Sequence of chain 1.K:
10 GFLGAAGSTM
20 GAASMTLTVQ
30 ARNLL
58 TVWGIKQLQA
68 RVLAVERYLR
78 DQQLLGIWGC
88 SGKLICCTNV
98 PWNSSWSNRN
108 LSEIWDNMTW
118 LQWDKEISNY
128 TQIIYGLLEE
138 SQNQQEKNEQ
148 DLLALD

Sequence of chain 1.E:
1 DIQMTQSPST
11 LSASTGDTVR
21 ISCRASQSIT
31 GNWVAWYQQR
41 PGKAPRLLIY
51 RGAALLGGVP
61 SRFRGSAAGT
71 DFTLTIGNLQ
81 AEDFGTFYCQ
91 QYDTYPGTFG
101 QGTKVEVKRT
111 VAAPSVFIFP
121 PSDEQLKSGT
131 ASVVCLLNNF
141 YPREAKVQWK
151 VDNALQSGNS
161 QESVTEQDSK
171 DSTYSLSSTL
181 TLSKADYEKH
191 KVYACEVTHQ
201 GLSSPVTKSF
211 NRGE

Sequence of chain 1.D:
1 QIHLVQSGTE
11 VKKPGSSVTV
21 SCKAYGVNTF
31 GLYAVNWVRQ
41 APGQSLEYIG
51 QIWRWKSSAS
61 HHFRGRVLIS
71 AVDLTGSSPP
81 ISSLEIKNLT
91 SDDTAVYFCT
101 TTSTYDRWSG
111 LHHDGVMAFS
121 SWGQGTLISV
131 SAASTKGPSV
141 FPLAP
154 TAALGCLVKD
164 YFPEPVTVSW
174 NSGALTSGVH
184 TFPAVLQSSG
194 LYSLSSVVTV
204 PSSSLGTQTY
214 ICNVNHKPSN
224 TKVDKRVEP

This small molecule binds to this protein.
Small molecule (SMILES): CC(=O)N[C@H]1[C@H](O[C@H]2[C@H](O)[C@@H](NC(C)=O)CO[C@@H]2CO)O[C@H](CO)[C@@H](O[C@@H]2O[C@H](CO)[C@@H](O)[C@H](O[C@H]3O[C@H](CO)[C@@H](O)[C@H](O)[C@@H]3O)[C@@H]2O)[C@@H]1O

Binding-site contacts:
Ligand atom C8 contacts residue TRP108 of chain 1.D at 2.8 Å (hydrophobic).
Ligand atom C3 contacts residue ARG51 of chain 1.E at 4.0 Å.
Ligand atom O7 contacts residue ALA54 of chain 1.E at 4.2 Å.
Ligand atom C6 contacts residue SER125 of chain 1.K at 4.3 Å.
Ligand atom O5 contacts residue ALA54 of chain 1.E at 3.6 Å.
Ligand atom O3 contacts residue ALA54 of chain 1.E at 4.0 Å.
Ligand atom C5 contacts residue LEU55 of chain 1.E at 4.1 Å (hydrophobic).
Ligand atom C7 contacts residue ALA53 of chain 1.E at 3.8 Å (hydrophobic).
Ligand atom O3 contacts residue ALA53 of chain 1.E at 3.9 Å.
Ligand atom N2 contacts residue ARG51 of chain 1.E at 3.7 Å.
Ligand atom C7 contacts residue TRP108 of chain 1.D at 4.0 Å (hydrophobic).
Ligand atom O6 contacts residue ALA54 of chain 1.E at 3.9 Å.
Ligand atom O7 contacts residue SER109 of chain 1.D at 3.2 Å (h-bond).
Ligand atom N2 contacts residue ASN126 of chain 1.K at 3.0 Å (h-bond).
Ligand atom O5 contacts residue ASN126 of chain 1.K at 2.1 Å (h-bond).
Ligand atom C6 contacts residue ALA54 of chain 1.E at 4.0 Å (hydrophobic).
Ligand atom C8 contacts residue ALA53 of chain 1.E at 3.5 Å (hydrophobic).
Ligand atom O6 contacts residue ALA53 of chain 1.E at 2.9 Å (h-bond).
Ligand atom C7 contacts residue ASN126 of chain 1.K at 3.9 Å.
Ligand atom C1 contacts residue ALA54 of chain 1.E at 4.0 Å (hydrophobic).
Ligand atom C1 contacts residue ASN126 of chain 1.K at 1.4 Å.
Ligand atom O7 contacts residue GLY110 of chain 1.D at 4.2 Å.
Ligand atom C1 contacts residue ARG51 of chain 1.E at 4.2 Å.
Ligand atom C5 contacts residue ASN126 of chain 1.K at 3.5 Å.
Ligand atom O7 contacts residue ALA53 of chain 1.E at 4.2 Å.
Ligand atom O6 contacts residue SER125 of chain 1.K at 3.0 Å (h-bond).
Ligand atom O7 contacts residue ASN126 of chain 1.K at 4.2 Å.
Ligand atom C4 contacts residue ASN126 of chain 1.K at 4.1 Å.
Ligand atom C6 contacts residue LEU55 of chain 1.E at 4.1 Å (hydrophobic).
Ligand atom N2 contacts residue ALA53 of chain 1.E at 4.2 Å.
Ligand atom C2 contacts residue ALA54 of chain 1.E at 4.1 Å (hydrophobic).
Ligand atom O7 contacts residue TYR50 of chain 1.E at 3.7 Å.
Ligand atom C2 contacts residue ARG51 of chain 1.E at 4.2 Å.
Ligand atom C3 contacts residue ASN126 of chain 1.K at 3.8 Å.
Ligand atom C6 contacts residue ALA53 of chain 1.E at 3.9 Å (hydrophobic).
Ligand atom O4 contacts residue ALA54 of chain 1.E at 3.7 Å.
Ligand atom C2 contacts residue ASN126 of chain 1.K at 2.4 Å.
Ligand atom C7 contacts residue SER109 of chain 1.D at 3.7 Å.
Ligand atom C8 contacts residue SER109 of chain 1.D at 3.9 Å.
Ligand atom O3 contacts residue TYR50 of chain 1.E at 4.0 Å.